Sequence of chain 1.A:
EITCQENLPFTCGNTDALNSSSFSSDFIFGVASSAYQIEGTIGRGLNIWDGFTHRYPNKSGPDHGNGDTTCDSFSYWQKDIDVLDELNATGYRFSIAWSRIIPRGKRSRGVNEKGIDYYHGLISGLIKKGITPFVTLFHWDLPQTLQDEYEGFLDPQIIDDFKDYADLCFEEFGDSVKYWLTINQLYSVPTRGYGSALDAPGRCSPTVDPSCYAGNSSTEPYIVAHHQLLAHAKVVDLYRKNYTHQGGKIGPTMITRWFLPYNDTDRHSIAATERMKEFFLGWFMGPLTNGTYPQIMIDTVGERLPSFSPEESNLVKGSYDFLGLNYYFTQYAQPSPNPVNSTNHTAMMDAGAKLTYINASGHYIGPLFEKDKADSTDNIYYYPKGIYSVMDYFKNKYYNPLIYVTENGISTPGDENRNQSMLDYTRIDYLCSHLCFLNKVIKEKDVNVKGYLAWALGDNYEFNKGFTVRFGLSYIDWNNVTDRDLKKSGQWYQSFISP

Binding-site contacts:
Ligand atom C7 contacts residue SER207 of chain 1.A at 4.4 Å.
Ligand atom C6 contacts residue THR221 of chain 1.A at 3.9 Å.
Ligand atom C8 contacts residue THR345 of chain 1.A at 3.9 Å.
Ligand atom C1 contacts residue ASN218 of chain 1.A at 1.4 Å.
Ligand atom C3 contacts residue ASN218 of chain 1.A at 3.8 Å.
Ligand atom C7 contacts residue ASN218 of chain 1.A at 3.3 Å.
Ligand atom C5 contacts residue ASN218 of chain 1.A at 3.6 Å.
Ligand atom C4 contacts residue ASN218 of chain 1.A at 4.2 Å.
Ligand atom C8 contacts residue GLU305 of chain 1.A at 3.2 Å.
Ligand atom C1 contacts residue THR221 of chain 1.A at 3.9 Å.
Ligand atom C5 contacts residue THR221 of chain 1.A at 3.6 Å.
Ligand atom C8 contacts residue PRO208 of chain 1.A at 4.3 Å (hydrophobic).
Ligand atom O7 contacts residue ASN218 of chain 1.A at 3.3 Å (h-bond).
Ligand atom O5 contacts residue ASN218 of chain 1.A at 2.4 Å (h-bond).
Ligand atom O7 contacts residue ARG306 of chain 1.A at 4.3 Å.
Ligand atom O5 contacts residue THR221 of chain 1.A at 3.4 Å.
Ligand atom C2 contacts residue ASN218 of chain 1.A at 2.4 Å.
Ligand atom C8 contacts residue SER207 of chain 1.A at 3.8 Å.
Ligand atom N2 contacts residue ASN218 of chain 1.A at 2.9 Å (h-bond).

The small molecule below binds the protein below.
Small molecule (SMILES): CC(=O)N[C@H]1[C@H](O[C@H]2[C@H](O)[C@@H](NC(C)=O)CO[C@@H]2CO)O[C@H](CO)[C@@H](O)[C@@H]1O